Binding-site contacts:
Ligand atom CAL contacts residue PHE337 of chain 1.A at 3.8 Å (hydrophobic).
Ligand atom CAC contacts residue LYS96 of chain 1.A at 3.4 Å.
Ligand atom CAG contacts residue ALA98 of chain 1.A at 3.5 Å (hydrophobic).
Ligand atom OAA contacts residue GLY99 of chain 1.A at 4.0 Å.
Ligand atom CAE contacts residue ALA98 of chain 1.A at 3.6 Å (hydrophobic).
Ligand atom CAE contacts residue LYS96 of chain 1.A at 3.9 Å.
Ligand atom CAI contacts residue PHE46 of chain 1.A at 4.1 Å (hydrophobic).
Ligand atom CAK contacts residue PHE46 of chain 1.A at 3.4 Å (hydrophobic).
Ligand atom CAJ contacts residue ARG177 of chain 1.A at 3.7 Å.
Ligand atom CAD contacts residue LYS96 of chain 1.A at 3.8 Å.
Ligand atom CAG contacts residue ALA101 of chain 1.A at 3.5 Å (hydrophobic).
Ligand atom CAE contacts residue ALA101 of chain 1.A at 3.9 Å (hydrophobic).
Ligand atom CAK contacts residue ALA98 of chain 1.A at 3.5 Å (hydrophobic).
Ligand atom CAC contacts residue LEU103 of chain 1.A at 3.6 Å (hydrophobic).
Ligand atom CAD contacts residue LEU103 of chain 1.A at 3.7 Å (hydrophobic).
Ligand atom CAL contacts residue ARG177 of chain 1.A at 3.8 Å.
Ligand atom OAB contacts residue ARG177 of chain 1.A at 2.8 Å (salt-bridge).
Ligand atom OAH contacts residue PHE46 of chain 1.A at 3.5 Å.
Ligand atom OAH contacts residue PHE337 of chain 1.A at 3.3 Å.
Ligand atom CAL contacts residue PHE46 of chain 1.A at 3.6 Å (hydrophobic).
Ligand atom CAJ contacts residue PHE46 of chain 1.A at 3.5 Å (hydrophobic).
Ligand atom CAJ contacts residue ALA98 of chain 1.A at 4.3 Å (hydrophobic).
Ligand atom CAE contacts residue PHE97 of chain 1.A at 4.2 Å (hydrophobic).
Ligand atom CAC contacts residue PHE46 of chain 1.A at 4.2 Å (hydrophobic).
Ligand atom OAB contacts residue PHE337 of chain 1.A at 3.6 Å.
Ligand atom CAI contacts residue ARG177 of chain 1.A at 3.8 Å.
Ligand atom CAF contacts residue PHE46 of chain 1.A at 4.1 Å (hydrophobic).
Ligand atom CAE contacts residue LEU103 of chain 1.A at 4.2 Å (hydrophobic).
Ligand atom OAA contacts residue ASP100 of chain 1.A at 4.2 Å.
Ligand atom CAK contacts residue ALA101 of chain 1.A at 4.0 Å (hydrophobic).
Ligand atom OAH contacts residue ARG177 of chain 1.A at 2.9 Å (salt-bridge).
Ligand atom CAF contacts residue PHE337 of chain 1.A at 3.8 Å (hydrophobic).
Ligand atom CAJ contacts residue PHE337 of chain 1.A at 3.9 Å (hydrophobic).
Ligand atom CAF contacts residue ARG177 of chain 1.A at 4.1 Å.
Ligand atom CAI contacts residue PHE337 of chain 1.A at 4.0 Å (hydrophobic).
Ligand atom CAD contacts residue PHE337 of chain 1.A at 4.3 Å (hydrophobic).
Ligand atom CAE contacts residue LEU102 of chain 1.A at 4.2 Å (hydrophobic).
Ligand atom CAE contacts residue PHE46 of chain 1.A at 3.8 Å (hydrophobic).
Ligand atom CAL contacts residue ALA98 of chain 1.A at 4.3 Å (hydrophobic).
Ligand atom CAG contacts residue PHE46 of chain 1.A at 3.6 Å (hydrophobic).

Sequence of chain 1.A:
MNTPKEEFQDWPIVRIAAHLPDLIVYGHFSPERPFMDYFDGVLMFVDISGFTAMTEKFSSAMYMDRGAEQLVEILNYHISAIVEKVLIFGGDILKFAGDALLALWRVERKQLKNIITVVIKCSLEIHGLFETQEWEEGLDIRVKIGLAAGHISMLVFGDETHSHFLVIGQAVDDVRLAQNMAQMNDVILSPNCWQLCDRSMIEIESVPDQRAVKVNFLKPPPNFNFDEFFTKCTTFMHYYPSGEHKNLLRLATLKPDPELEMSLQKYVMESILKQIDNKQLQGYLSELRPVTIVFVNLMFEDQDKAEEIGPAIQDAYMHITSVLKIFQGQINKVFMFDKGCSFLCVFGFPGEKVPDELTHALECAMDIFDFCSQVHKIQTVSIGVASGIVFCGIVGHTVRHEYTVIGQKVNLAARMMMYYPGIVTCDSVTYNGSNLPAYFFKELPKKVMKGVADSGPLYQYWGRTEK

The small molecule below binds the protein below.
Small molecule (SMILES): O=C(O)c1cc2ccccc2o1